A small-molecule ligand and the protein it binds are described below.
Small molecule (SMILES): CC(=O)N[C@H]1[C@H](O[C@H]2[C@H](O)[C@@H](NC(C)=O)CO[C@@H]2CO)O[C@H](CO)[C@@H](O)[C@@H]1O

Binding-site contacts:
Ligand atom C1 contacts residue ASN265 of chain 1.E at 1.4 Å.
Ligand atom C8 contacts residue ASN265 of chain 1.E at 4.3 Å.
Ligand atom O5 contacts residue GLN263 of chain 1.E at 4.5 Å.
Ligand atom C4 contacts residue GLN263 of chain 1.E at 4.3 Å.
Ligand atom C1 contacts residue ARG412 of chain 1.E at 3.6 Å.
Ligand atom C7 contacts residue ASN301 of chain 1.E at 4.4 Å.
Ligand atom C1 contacts residue GLN263 of chain 1.E at 3.8 Å.
Ligand atom C8 contacts residue SER381 of chain 1.E at 4.5 Å.
Ligand atom O5 contacts residue ARG412 of chain 1.E at 2.9 Å (salt-bridge).
Ligand atom C8 contacts residue ASN301 of chain 1.E at 4.0 Å.
Ligand atom C3 contacts residue ASN265 of chain 1.E at 3.8 Å.
Ligand atom C5 contacts residue ARG412 of chain 1.E at 4.1 Å.
Ligand atom C5 contacts residue ASN265 of chain 1.E at 3.6 Å.
Ligand atom C4 contacts residue ASN265 of chain 1.E at 4.2 Å.
Ligand atom C2 contacts residue ASN265 of chain 1.E at 2.4 Å.
Ligand atom C6 contacts residue ARG412 of chain 1.E at 4.1 Å.
Ligand atom N2 contacts residue GLN263 of chain 1.E at 4.0 Å.
Ligand atom C8 contacts residue SER303 of chain 1.E at 3.5 Å.
Ligand atom O7 contacts residue ASN265 of chain 1.E at 2.8 Å (h-bond).
Ligand atom O5 contacts residue VAL414 of chain 1.E at 4.5 Å.
Ligand atom C8 contacts residue VAL302 of chain 1.E at 4.0 Å (hydrophobic).
Ligand atom N2 contacts residue ASN265 of chain 1.E at 2.9 Å (h-bond).
Ligand atom O6 contacts residue ARG412 of chain 1.E at 3.2 Å (salt-bridge).
Ligand atom O5 contacts residue ASN265 of chain 1.E at 2.4 Å (h-bond).
Ligand atom O7 contacts residue ASN301 of chain 1.E at 3.7 Å.
Ligand atom O6 contacts residue VAL414 of chain 1.E at 3.9 Å.
Ligand atom O7 contacts residue NAG1 of chain 1.XA at 4.0 Å.
Ligand atom C7 contacts residue ASN265 of chain 1.E at 3.0 Å.
Ligand atom C5 contacts residue GLN263 of chain 1.E at 4.1 Å.
Ligand atom C3 contacts residue GLN263 of chain 1.E at 3.6 Å.
Ligand atom C2 contacts residue GLN263 of chain 1.E at 4.0 Å.

Sequence of chain 1.E:
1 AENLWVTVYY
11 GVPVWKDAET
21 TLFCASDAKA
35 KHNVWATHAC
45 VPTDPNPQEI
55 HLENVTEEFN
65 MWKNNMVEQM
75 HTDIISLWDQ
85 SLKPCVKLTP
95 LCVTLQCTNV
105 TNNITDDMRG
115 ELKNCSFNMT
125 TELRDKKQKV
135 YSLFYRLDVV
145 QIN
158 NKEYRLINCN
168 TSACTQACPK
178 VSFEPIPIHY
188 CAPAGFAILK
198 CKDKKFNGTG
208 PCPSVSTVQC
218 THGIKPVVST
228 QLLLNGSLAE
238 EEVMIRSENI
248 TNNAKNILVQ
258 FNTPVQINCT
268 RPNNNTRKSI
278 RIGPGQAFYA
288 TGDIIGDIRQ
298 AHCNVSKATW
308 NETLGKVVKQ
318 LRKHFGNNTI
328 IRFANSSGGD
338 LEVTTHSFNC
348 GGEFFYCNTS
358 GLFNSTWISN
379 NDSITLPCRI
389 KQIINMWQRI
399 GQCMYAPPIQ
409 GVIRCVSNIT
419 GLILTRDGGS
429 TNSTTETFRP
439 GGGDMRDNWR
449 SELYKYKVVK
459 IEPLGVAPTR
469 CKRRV